Sequence of chain 1.D:
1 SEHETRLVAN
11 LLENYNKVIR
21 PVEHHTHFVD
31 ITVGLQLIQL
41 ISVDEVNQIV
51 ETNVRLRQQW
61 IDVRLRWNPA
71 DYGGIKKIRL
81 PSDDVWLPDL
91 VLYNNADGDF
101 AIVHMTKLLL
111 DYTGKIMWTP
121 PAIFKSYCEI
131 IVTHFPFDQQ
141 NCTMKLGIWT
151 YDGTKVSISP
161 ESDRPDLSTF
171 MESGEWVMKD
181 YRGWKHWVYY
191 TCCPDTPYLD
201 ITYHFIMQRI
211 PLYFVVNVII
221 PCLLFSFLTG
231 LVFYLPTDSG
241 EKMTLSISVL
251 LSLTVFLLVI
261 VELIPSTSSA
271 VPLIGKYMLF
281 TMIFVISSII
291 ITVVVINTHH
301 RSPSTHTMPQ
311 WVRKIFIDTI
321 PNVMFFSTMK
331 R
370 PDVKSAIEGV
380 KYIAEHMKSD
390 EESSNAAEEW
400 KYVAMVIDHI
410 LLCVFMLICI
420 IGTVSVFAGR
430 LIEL

Binding-site contacts:
Ligand atom C3 contacts residue ARG307 of chain 1.C at 4.3 Å.
Ligand atom C4 contacts residue ARG307 of chain 1.C at 3.3 Å.
Ligand atom C22 contacts residue PHE439 of chain 1.C at 3.8 Å (hydrophobic).
Ligand atom C5 contacts residue TYR234 of chain 1.D at 4.1 Å (hydrophobic).
Ligand atom C27 contacts residue VAL442 of chain 1.C at 3.8 Å (hydrophobic).
Ligand atom C10 contacts residue TYR234 of chain 1.D at 4.2 Å (hydrophobic).
Ligand atom O1 contacts residue SER327 of chain 1.D at 4.5 Å.
Ligand atom C4 contacts residue TYR234 of chain 1.D at 3.5 Å (hydrophobic).
Ligand atom C16 contacts residue PHE322 of chain 1.C at 4.4 Å (hydrophobic).
Ligand atom C15 contacts residue PHE439 of chain 1.C at 4.3 Å (hydrophobic).
Ligand atom C6 contacts residue LEU304 of chain 1.C at 4.0 Å (hydrophobic).
Ligand atom C7 contacts residue LEU304 of chain 1.C at 4.4 Å (hydrophobic).
Ligand atom C6 contacts residue ILE318 of chain 1.C at 3.9 Å (hydrophobic).
Ligand atom C3 contacts residue TYR234 of chain 1.D at 3.8 Å (hydrophobic).
Ligand atom C2 contacts residue TYR234 of chain 1.D at 3.8 Å (hydrophobic).
Ligand atom C18 contacts residue VAL300 of chain 1.C at 3.7 Å (hydrophobic).
Ligand atom C23 contacts residue PHE439 of chain 1.C at 3.9 Å (hydrophobic).
Ligand atom C20 contacts residue PHE439 of chain 1.C at 4.4 Å (hydrophobic).
Ligand atom C15 contacts residue PHE322 of chain 1.C at 4.0 Å (hydrophobic).
Ligand atom C19 contacts residue TYR234 of chain 1.D at 3.3 Å (hydrophobic).
Ligand atom C24 contacts residue PHE439 of chain 1.C at 3.9 Å (hydrophobic).
Ligand atom C8 contacts residue VAL300 of chain 1.C at 4.4 Å (hydrophobic).
Ligand atom O1 contacts residue THR328 of chain 1.D at 3.8 Å.
Ligand atom O1 contacts residue TYR234 of chain 1.D at 3.7 Å.
Ligand atom C5 contacts residue ARG307 of chain 1.C at 4.2 Å.
Ligand atom C7 contacts residue ILE318 of chain 1.C at 4.4 Å (hydrophobic).
Ligand atom C16 contacts residue PHE439 of chain 1.C at 3.7 Å (hydrophobic).
Ligand atom O1 contacts residue ARG307 of chain 1.C at 4.1 Å.

This small molecule binds to this protein.
Small molecule (SMILES): CC(C)CCC[C@@H](C)[C@H]1CC[C@H]2[C@@H]3CC=C4C[C@@H](O)CC[C@]4(C)[C@H]3CC[C@]12C

Sequence of chain 1.C:
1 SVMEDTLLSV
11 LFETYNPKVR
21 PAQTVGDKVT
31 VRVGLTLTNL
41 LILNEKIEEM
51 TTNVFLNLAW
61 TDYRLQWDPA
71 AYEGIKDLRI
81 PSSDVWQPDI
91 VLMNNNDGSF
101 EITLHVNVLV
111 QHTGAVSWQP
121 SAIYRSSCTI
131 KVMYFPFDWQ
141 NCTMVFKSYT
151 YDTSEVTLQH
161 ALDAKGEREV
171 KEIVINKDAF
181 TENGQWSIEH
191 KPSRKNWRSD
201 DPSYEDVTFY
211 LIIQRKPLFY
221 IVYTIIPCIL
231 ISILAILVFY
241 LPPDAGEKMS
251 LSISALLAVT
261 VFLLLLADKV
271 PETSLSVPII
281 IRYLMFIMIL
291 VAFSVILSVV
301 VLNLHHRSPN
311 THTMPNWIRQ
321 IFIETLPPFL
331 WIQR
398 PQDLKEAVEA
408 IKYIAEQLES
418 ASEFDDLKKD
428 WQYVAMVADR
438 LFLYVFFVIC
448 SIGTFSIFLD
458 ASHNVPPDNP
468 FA